Binding-site contacts:
Ligand atom C4 contacts residue ASN6 of chain 1.B at 4.0 Å.
Ligand atom C7 contacts residue ASN6 of chain 1.B at 3.6 Å.
Ligand atom N1 contacts residue ASN6 of chain 1.B at 4.0 Å.
Ligand atom C5 contacts residue LEU5 of chain 1.B at 4.0 Å (hydrophobic).
Ligand atom C7 contacts residue THR3 of chain 1.B at 4.1 Å.
Ligand atom C6 contacts residue LEU4 of chain 1.B at 4.2 Å (hydrophobic).
Ligand atom C6 contacts residue ASN6 of chain 1.B at 3.9 Å.
Ligand atom C4 contacts residue PRO7 of chain 1.B at 4.2 Å (hydrophobic).
Ligand atom C6 contacts residue THR3 of chain 1.B at 3.3 Å.
Ligand atom C6 contacts residue LEU5 of chain 1.B at 3.5 Å (hydrophobic).
Ligand atom C7 contacts residue LEU4 of chain 1.B at 3.7 Å (hydrophobic).
Ligand atom C7A contacts residue LEU5 of chain 1.B at 4.2 Å (hydrophobic).
Ligand atom C2 contacts residue ASN6 of chain 1.B at 3.8 Å.
Ligand atom C3A contacts residue ASN6 of chain 1.B at 3.8 Å.
Ligand atom C7 contacts residue LEU5 of chain 1.B at 3.6 Å (hydrophobic).
Ligand atom N3 contacts residue ASN6 of chain 1.B at 3.5 Å (h-bond).
Ligand atom C5 contacts residue PRO7 of chain 1.B at 4.1 Å (hydrophobic).
Ligand atom C7A contacts residue ASN6 of chain 1.B at 3.7 Å.
Ligand atom C5 contacts residue THR3 of chain 1.B at 3.5 Å.
Ligand atom C5 contacts residue ASN6 of chain 1.B at 4.2 Å.

The small molecule below binds the protein below.
Small molecule (SMILES): c1ccc2[nH]cnc2c1

Sequence of chain 1.B:
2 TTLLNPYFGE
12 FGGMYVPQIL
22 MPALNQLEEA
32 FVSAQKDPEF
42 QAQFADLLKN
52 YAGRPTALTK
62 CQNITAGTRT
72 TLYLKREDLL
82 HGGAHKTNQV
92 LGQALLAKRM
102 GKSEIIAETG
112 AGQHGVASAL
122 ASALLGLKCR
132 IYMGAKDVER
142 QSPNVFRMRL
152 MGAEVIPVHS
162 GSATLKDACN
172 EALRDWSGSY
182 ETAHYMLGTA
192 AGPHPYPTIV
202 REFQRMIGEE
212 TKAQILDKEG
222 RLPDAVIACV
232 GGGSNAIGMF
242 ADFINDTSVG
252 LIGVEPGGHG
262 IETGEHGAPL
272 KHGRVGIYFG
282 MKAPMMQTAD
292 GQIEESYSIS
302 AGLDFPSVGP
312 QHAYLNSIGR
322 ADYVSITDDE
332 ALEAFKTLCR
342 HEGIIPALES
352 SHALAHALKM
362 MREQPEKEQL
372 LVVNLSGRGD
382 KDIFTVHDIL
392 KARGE